Binding-site contacts:
Ligand atom CA contacts residue TYR104 of chain 1.A at 3.4 Å (hydrophobic).
Ligand atom CA contacts residue PHE33 of chain 1.A at 3.7 Å (hydrophobic).
Ligand atom N contacts residue TYR104 of chain 1.A at 3.2 Å.
Ligand atom O contacts residue ARG50 of chain 1.A at 2.7 Å (salt-bridge).
Ligand atom N contacts residue TRP90 of chain 1.B at 3.6 Å.
Ligand atom CD contacts residue TRP90 of chain 1.B at 3.6 Å (hydrophobic).
Ligand atom CB contacts residue TYR104 of chain 1.A at 3.8 Å (hydrophobic).
Ligand atom C contacts residue ARG50 of chain 1.A at 3.7 Å.
Ligand atom CE contacts residue ASP52 of chain 1.A at 3.5 Å.
Ligand atom CD contacts residue ASP52 of chain 1.A at 3.6 Å.
Ligand atom O contacts residue TYR104 of chain 1.A at 3.6 Å.
Ligand atom O contacts residue TRP95 of chain 1.B at 3.6 Å.
Ligand atom CG contacts residue ASN31 of chain 1.A at 3.3 Å.
Ligand atom CD contacts residue ASN31 of chain 1.A at 3.5 Å.
Ligand atom CB contacts residue TYR104 of chain 1.A at 3.4 Å (hydrophobic).
Ligand atom NZ contacts residue GLU54 of chain 1.A at 2.9 Å (salt-bridge).
Ligand atom NZ contacts residue ASP52 of chain 1.A at 2.6 Å (salt-bridge).
Ligand atom CG contacts residue ARG99 of chain 1.A at 3.8 Å.
Ligand atom O contacts residue ARG99 of chain 1.A at 3.1 Å (salt-bridge).
Ligand atom CB contacts residue TYR104 of chain 1.A at 3.6 Å (hydrophobic).
Ligand atom CG contacts residue TRP90 of chain 1.B at 3.5 Å (hydrophobic).
Ligand atom CD1 contacts residue TYR104 of chain 1.A at 3.5 Å (hydrophobic).
Ligand atom CA contacts residue ARG50 of chain 1.A at 3.8 Å.
Ligand atom C contacts residue TYR104 of chain 1.A at 3.6 Å (hydrophobic).
Ligand atom N contacts residue TRP90 of chain 1.B at 3.7 Å.
Ligand atom CB contacts residue TRP95 of chain 1.B at 3.6 Å (hydrophobic).
Ligand atom NZ contacts residue THR30 of chain 1.A at 3.0 Å (h-bond).
Ligand atom C contacts residue TRP90 of chain 1.B at 3.4 Å (hydrophobic).
Ligand atom O contacts residue ARG99 of chain 1.A at 3.7 Å.
Ligand atom CD1 contacts residue ARG99 of chain 1.A at 3.5 Å.
Ligand atom SG contacts residue TYR104 of chain 1.A at 3.6 Å.
Ligand atom C contacts residue ARG50 of chain 1.A at 3.2 Å.
Ligand atom O contacts residue TYR104 of chain 1.A at 3.8 Å.
Ligand atom CD1 contacts residue ASN103 of chain 1.A at 3.8 Å.
Ligand atom O contacts residue TRP90 of chain 1.B at 3.1 Å.
Ligand atom CA contacts residue TRP90 of chain 1.B at 3.8 Å (hydrophobic).
Ligand atom CE contacts residue GLU54 of chain 1.A at 3.8 Å.
Ligand atom O contacts residue ARG50 of chain 1.A at 2.6 Å (salt-bridge).
Ligand atom C contacts residue TYR104 of chain 1.A at 3.9 Å (hydrophobic).
Ligand atom N contacts residue PHE33 of chain 1.A at 3.8 Å.

This protein binds this small molecule.
Small molecule (SMILES): CC(C)C[C@@H]1NC(=O)CNC(=O)[C@H](CCCC[NH3+])NC(=O)CNC(=O)[C@@H]2CCCN2C(=O)[C@@H]([NH3+])CSSC[C@@H](C(=O)O)NC(=O)[C@H](CO)NC(=O)[C@@H]2CCCN2C1=O

Sequence of chain 1.B:
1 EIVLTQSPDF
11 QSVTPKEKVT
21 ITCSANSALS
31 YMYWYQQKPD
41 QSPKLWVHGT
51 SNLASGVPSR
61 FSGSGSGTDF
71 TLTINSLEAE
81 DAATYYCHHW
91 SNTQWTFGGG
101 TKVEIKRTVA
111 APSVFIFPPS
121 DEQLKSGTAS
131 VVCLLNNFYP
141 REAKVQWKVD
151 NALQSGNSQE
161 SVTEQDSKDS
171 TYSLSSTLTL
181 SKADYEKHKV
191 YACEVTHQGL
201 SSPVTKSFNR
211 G

Sequence of chain 1.A:
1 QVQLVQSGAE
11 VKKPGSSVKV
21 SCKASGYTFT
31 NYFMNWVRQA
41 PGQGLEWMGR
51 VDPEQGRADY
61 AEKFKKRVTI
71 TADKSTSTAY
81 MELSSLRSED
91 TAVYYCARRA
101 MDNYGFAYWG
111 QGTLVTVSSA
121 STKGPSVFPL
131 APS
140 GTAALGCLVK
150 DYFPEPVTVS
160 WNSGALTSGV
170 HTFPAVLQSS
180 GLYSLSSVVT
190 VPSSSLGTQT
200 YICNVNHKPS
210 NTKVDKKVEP